A protein and the small-molecule ligand that binds it are described below.
Small molecule (SMILES): O[C@@H]1Cc2ccccc2[C@H]1O

Binding-site contacts:
Ligand atom C07 contacts residue PRO312 of chain 1.A at 4.0 Å (hydrophobic).
Ligand atom C08 contacts residue MSE236 of chain 1.A at 3.6 Å.
Ligand atom O01 contacts residue SER337 of chain 1.A at 2.5 Å (h-bond).
Ligand atom C contacts residue MSE236 of chain 1.A at 3.8 Å.
Ligand atom O contacts residue HIS363 of chain 1.A at 4.0 Å.
Ligand atom C contacts residue TRP179 of chain 1.A at 3.7 Å (hydrophobic).
Ligand atom C02 contacts residue ASP175 of chain 1.A at 3.0 Å.
Ligand atom C06 contacts residue ASP175 of chain 1.A at 4.1 Å.
Ligand atom C contacts residue ILE201 of chain 1.A at 3.4 Å (hydrophobic).
Ligand atom O contacts residue ASP175 of chain 1.A at 2.4 Å (salt-bridge).
Ligand atom C08 contacts residue TRP179 of chain 1.A at 3.5 Å (hydrophobic).
Ligand atom C07 contacts residue MSE236 of chain 1.A at 4.1 Å.
Ligand atom C07 contacts residue PHE228 of chain 1.A at 3.8 Å (hydrophobic).
Ligand atom C02 contacts residue HIS363 of chain 1.A at 3.7 Å.
Ligand atom C02 contacts residue PHE199 of chain 1.A at 3.8 Å (hydrophobic).
Ligand atom C contacts residue PRO312 of chain 1.A at 3.5 Å (hydrophobic).
Ligand atom O01 contacts residue TRP268 of chain 1.A at 3.1 Å.
Ligand atom C07 contacts residue PHE199 of chain 1.A at 4.1 Å (hydrophobic).
Ligand atom O01 contacts residue HIS363 of chain 1.A at 3.5 Å.
Ligand atom C02 contacts residue TRP268 of chain 1.A at 4.1 Å (hydrophobic).
Ligand atom O contacts residue TYR235 of chain 1.A at 3.1 Å (h-bond).
Ligand atom C06 contacts residue MSE236 of chain 1.A at 3.9 Å.
Ligand atom O contacts residue TRP268 of chain 1.A at 3.3 Å.
Ligand atom C07 contacts residue ILE201 of chain 1.A at 3.4 Å (hydrophobic).
Ligand atom C01 contacts residue SER337 of chain 1.A at 3.5 Å.
Ligand atom C01 contacts residue TRP268 of chain 1.A at 3.6 Å (hydrophobic).
Ligand atom C05 contacts residue PHE228 of chain 1.A at 3.9 Å (hydrophobic).
Ligand atom C01 contacts residue ASP175 of chain 1.A at 4.2 Å.
Ligand atom C03 contacts residue SER337 of chain 1.A at 3.5 Å.
Ligand atom C02 contacts residue TYR235 of chain 1.A at 3.7 Å (hydrophobic).
Ligand atom C04 contacts residue PHE199 of chain 1.A at 3.5 Å (hydrophobic).
Ligand atom C04 contacts residue TYR235 of chain 1.A at 3.9 Å (hydrophobic).
Ligand atom C01 contacts residue PHE228 of chain 1.A at 3.8 Å (hydrophobic).
Ligand atom C03 contacts residue PHE199 of chain 1.A at 3.8 Å (hydrophobic).
Ligand atom C06 contacts residue PHE199 of chain 1.A at 3.9 Å (hydrophobic).
Ligand atom C04 contacts residue ASP175 of chain 1.A at 3.9 Å.
Ligand atom C01 contacts residue TYR235 of chain 1.A at 3.5 Å (hydrophobic).
Ligand atom C03 contacts residue PHE228 of chain 1.A at 3.5 Å (hydrophobic).
Ligand atom C05 contacts residue PHE199 of chain 1.A at 3.5 Å (hydrophobic).
Ligand atom C04 contacts residue MSE236 of chain 1.A at 4.2 Å.

Sequence of chain 1.A:
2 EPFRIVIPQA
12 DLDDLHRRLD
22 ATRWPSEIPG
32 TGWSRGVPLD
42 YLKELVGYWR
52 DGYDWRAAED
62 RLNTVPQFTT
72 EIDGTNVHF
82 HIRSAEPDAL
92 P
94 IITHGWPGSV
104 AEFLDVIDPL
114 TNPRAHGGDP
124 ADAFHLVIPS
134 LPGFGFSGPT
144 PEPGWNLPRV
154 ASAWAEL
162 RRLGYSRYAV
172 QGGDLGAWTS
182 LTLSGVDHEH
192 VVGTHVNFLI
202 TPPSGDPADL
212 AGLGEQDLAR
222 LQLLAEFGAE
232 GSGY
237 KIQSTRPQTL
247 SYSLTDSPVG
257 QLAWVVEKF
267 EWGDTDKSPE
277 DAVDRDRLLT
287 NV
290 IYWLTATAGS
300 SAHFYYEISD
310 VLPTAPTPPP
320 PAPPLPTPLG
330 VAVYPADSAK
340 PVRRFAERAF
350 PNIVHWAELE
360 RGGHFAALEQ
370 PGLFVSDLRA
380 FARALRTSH